Sequence of chain 1.B:
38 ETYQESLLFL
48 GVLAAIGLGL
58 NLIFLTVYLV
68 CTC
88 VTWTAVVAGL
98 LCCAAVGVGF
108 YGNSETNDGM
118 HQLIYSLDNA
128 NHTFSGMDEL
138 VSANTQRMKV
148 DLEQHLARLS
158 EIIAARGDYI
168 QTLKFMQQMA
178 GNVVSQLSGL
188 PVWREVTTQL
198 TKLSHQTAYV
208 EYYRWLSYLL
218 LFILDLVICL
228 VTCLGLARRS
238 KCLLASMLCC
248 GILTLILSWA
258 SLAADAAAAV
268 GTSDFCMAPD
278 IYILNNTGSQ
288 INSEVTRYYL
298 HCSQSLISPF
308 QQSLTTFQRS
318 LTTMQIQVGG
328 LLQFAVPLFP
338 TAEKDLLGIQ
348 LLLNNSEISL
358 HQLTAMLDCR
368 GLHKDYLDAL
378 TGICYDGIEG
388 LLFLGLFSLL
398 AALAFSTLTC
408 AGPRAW

Binding-site contacts:
Ligand atom C8 contacts residue HIS202 of chain 1.B at 4.4 Å.
Ligand atom O6 contacts residue SER132 of chain 1.B at 3.7 Å.
Ligand atom C3 contacts residue ASN128 of chain 1.B at 3.8 Å.
Ligand atom O6 contacts residue ASN128 of chain 1.B at 3.4 Å (h-bond).
Ligand atom C1 contacts residue THR198 of chain 1.B at 3.5 Å.
Ligand atom C7 contacts residue ASN128 of chain 1.B at 3.5 Å.
Ligand atom O5 contacts residue ASN128 of chain 1.B at 2.4 Å (h-bond).
Ligand atom O7 contacts residue HIS202 of chain 1.B at 4.1 Å.
Ligand atom O6 contacts residue THR194 of chain 1.B at 3.2 Å.
Ligand atom C7 contacts residue ASP125 of chain 1.B at 3.8 Å.
Ligand atom C6 contacts residue ASN128 of chain 1.B at 4.3 Å.
Ligand atom C7 contacts residue THR198 of chain 1.B at 4.2 Å.
Ligand atom C1 contacts residue ASN128 of chain 1.B at 1.4 Å.
Ligand atom C5 contacts residue THR198 of chain 1.B at 3.9 Å.
Ligand atom C8 contacts residue SER201 of chain 1.B at 4.1 Å.
Ligand atom C2 contacts residue ASN128 of chain 1.B at 2.5 Å.
Ligand atom C5 contacts residue ASN128 of chain 1.B at 3.7 Å.
Ligand atom C8 contacts residue ARG191 of chain 1.B at 4.4 Å.
Ligand atom N2 contacts residue ASP125 of chain 1.B at 4.0 Å.
Ligand atom O7 contacts residue ASN128 of chain 1.B at 3.7 Å.
Ligand atom O5 contacts residue THR198 of chain 1.B at 3.9 Å.
Ligand atom C4 contacts residue ASN128 of chain 1.B at 4.3 Å.
Ligand atom C8 contacts residue ASP125 of chain 1.B at 3.1 Å.
Ligand atom C6 contacts residue SER132 of chain 1.B at 4.5 Å.
Ligand atom N2 contacts residue ASN128 of chain 1.B at 2.9 Å (h-bond).
Ligand atom O7 contacts residue THR198 of chain 1.B at 3.2 Å.
Ligand atom C6 contacts residue THR194 of chain 1.B at 4.3 Å.
Ligand atom C2 contacts residue THR198 of chain 1.B at 4.4 Å.

This protein binds this small molecule.
Small molecule (SMILES): CC(=O)N[C@H]1[C@H](O[C@H]2[C@H](O)[C@@H](NC(C)=O)CO[C@@H]2CO)O[C@H](CO)[C@@H](O[C@@H]2O[C@H](CO)[C@@H](O)[C@H](O)[C@@H]2O)[C@@H]1O